Sequence of chain 1.B:
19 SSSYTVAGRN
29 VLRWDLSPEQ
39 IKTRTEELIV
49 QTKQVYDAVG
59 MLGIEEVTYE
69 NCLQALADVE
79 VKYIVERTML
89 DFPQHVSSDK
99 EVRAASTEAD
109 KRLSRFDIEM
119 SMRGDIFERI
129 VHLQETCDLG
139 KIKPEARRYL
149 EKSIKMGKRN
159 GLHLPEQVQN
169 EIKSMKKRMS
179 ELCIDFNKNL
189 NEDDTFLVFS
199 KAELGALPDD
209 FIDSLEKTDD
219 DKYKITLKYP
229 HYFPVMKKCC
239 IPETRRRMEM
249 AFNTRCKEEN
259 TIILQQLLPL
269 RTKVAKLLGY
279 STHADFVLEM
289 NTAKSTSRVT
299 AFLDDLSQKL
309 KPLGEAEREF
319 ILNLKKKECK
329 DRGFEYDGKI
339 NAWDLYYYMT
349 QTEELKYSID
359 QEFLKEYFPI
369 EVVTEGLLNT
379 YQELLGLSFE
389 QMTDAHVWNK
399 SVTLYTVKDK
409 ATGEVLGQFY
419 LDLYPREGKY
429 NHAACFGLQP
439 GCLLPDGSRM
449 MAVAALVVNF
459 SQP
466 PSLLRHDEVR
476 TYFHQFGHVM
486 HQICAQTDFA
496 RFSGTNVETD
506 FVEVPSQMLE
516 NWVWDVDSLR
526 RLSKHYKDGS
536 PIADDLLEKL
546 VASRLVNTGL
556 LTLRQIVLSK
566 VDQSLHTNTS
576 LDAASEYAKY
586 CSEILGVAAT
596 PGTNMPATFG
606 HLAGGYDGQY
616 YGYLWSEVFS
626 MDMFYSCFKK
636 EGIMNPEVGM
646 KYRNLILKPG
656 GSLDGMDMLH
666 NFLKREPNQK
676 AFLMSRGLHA

Binding-site contacts:
Ligand atom CG1 contacts residue HIS430 of chain 1.B at 3.1 Å.
Ligand atom OXT contacts residue HIS483 of chain 1.B at 3.9 Å.
Ligand atom CG2 contacts residue THR500 of chain 1.B at 3.3 Å.
Ligand atom CA contacts residue PHE434 of chain 1.B at 3.6 Å (hydrophobic).
Ligand atom CB contacts residue CYS433 of chain 1.B at 3.5 Å (hydrophobic).
Ligand atom CA contacts residue CYS433 of chain 1.B at 3.6 Å (hydrophobic).
Ligand atom OXT contacts residue ALA431 of chain 1.B at 3.6 Å (h-bond).
Ligand atom CB contacts residue HIS606 of chain 1.B at 3.7 Å.
Ligand atom O contacts residue ZN1 of chain 1.G at 2.5 Å.
Ligand atom CG1 contacts residue HIS483 of chain 1.B at 3.4 Å.
Ligand atom CG1 contacts residue ALA431 of chain 1.B at 3.3 Å (hydrophobic).
Ligand atom C contacts residue TYR611 of chain 1.B at 4.0 Å (hydrophobic).
Ligand atom CA contacts residue ALA431 of chain 1.B at 4.0 Å (hydrophobic).
Ligand atom CG1 contacts residue HIS606 of chain 1.B at 3.7 Å.
Ligand atom O contacts residue HIS483 of chain 1.B at 3.9 Å.
Ligand atom N contacts residue PHE434 of chain 1.B at 3.9 Å.
Ligand atom O contacts residue CYS433 of chain 1.B at 3.0 Å (h-bond).
Ligand atom OXT contacts residue GLN480 of chain 1.B at 2.8 Å (h-bond).
Ligand atom CG2 contacts residue TYR611 of chain 1.B at 3.8 Å (hydrophobic).
Ligand atom CG1 contacts residue TYR611 of chain 1.B at 3.8 Å (hydrophobic).
Ligand atom CG2 contacts residue CYS433 of chain 1.B at 4.0 Å (hydrophobic).
Ligand atom CA contacts residue ALA432 of chain 1.B at 3.9 Å (hydrophobic).
Ligand atom CG1 contacts residue VAL507 of chain 1.B at 3.4 Å (hydrophobic).
Ligand atom O contacts residue TYR618 of chain 1.B at 2.6 Å (h-bond).
Ligand atom O contacts residue ALA432 of chain 1.B at 3.8 Å.
Ligand atom N contacts residue TYR611 of chain 1.B at 3.3 Å (h-bond).
Ligand atom C contacts residue CYS433 of chain 1.B at 3.9 Å (hydrophobic).
Ligand atom C contacts residue GLU508 of chain 1.B at 3.9 Å.
Ligand atom O contacts residue TYR611 of chain 1.B at 3.8 Å.
Ligand atom O contacts residue GLU508 of chain 1.B at 3.0 Å (salt-bridge).
Ligand atom OXT contacts residue ALA432 of chain 1.B at 3.8 Å.
Ligand atom C contacts residue ZN1 of chain 1.G at 3.0 Å.
Ligand atom N contacts residue CYS433 of chain 1.B at 3.0 Å (h-bond).
Ligand atom C contacts residue CYS433 of chain 1.B at 3.9 Å (hydrophobic).
Ligand atom CA contacts residue CYS433 of chain 1.B at 4.1 Å (hydrophobic).
Ligand atom C contacts residue TYR618 of chain 1.B at 3.6 Å (hydrophobic).
Ligand atom C contacts residue ALA431 of chain 1.B at 4.0 Å (hydrophobic).
Ligand atom OXT contacts residue ZN1 of chain 1.G at 2.8 Å.
Ligand atom CG2 contacts residue TYR428 of chain 1.B at 4.0 Å (hydrophobic).
Ligand atom CB contacts residue TYR618 of chain 1.B at 3.6 Å (hydrophobic).

The protein below binds the small molecule below.
Small molecule (SMILES): CC(C)[C@H](NC(=O)[C@@H](NC(=O)CN)C(C)C)C(=O)O